Binding-site contacts:
Ligand atom O7 contacts residue ASN47 of chain 1.D at 4.2 Å.
Ligand atom C7 contacts residue ASN47 of chain 1.D at 4.0 Å.
Ligand atom N2 contacts residue ASN47 of chain 1.D at 2.9 Å (h-bond).
Ligand atom C2 contacts residue ASN47 of chain 1.D at 2.5 Å.
Ligand atom O7 contacts residue TYR45 of chain 1.D at 4.0 Å.
Ligand atom O6 contacts residue SER49 of chain 1.D at 3.1 Å.
Ligand atom C6 contacts residue SER49 of chain 1.D at 4.5 Å.
Ligand atom O5 contacts residue ASN47 of chain 1.D at 2.4 Å (h-bond).
Ligand atom C3 contacts residue ASN47 of chain 1.D at 3.8 Å.
Ligand atom C4 contacts residue ASN47 of chain 1.D at 4.2 Å.
Ligand atom C5 contacts residue ASN47 of chain 1.D at 3.7 Å.
Ligand atom C1 contacts residue ASN47 of chain 1.D at 1.4 Å.
Ligand atom O6 contacts residue SER48 of chain 1.D at 3.7 Å.

The small molecule below binds the protein below.
Small molecule (SMILES): CC(=O)N[C@@H]1[C@@H](O)[C@H](O)[C@@H](CO)O[C@H]1O

Sequence of chain 1.D:
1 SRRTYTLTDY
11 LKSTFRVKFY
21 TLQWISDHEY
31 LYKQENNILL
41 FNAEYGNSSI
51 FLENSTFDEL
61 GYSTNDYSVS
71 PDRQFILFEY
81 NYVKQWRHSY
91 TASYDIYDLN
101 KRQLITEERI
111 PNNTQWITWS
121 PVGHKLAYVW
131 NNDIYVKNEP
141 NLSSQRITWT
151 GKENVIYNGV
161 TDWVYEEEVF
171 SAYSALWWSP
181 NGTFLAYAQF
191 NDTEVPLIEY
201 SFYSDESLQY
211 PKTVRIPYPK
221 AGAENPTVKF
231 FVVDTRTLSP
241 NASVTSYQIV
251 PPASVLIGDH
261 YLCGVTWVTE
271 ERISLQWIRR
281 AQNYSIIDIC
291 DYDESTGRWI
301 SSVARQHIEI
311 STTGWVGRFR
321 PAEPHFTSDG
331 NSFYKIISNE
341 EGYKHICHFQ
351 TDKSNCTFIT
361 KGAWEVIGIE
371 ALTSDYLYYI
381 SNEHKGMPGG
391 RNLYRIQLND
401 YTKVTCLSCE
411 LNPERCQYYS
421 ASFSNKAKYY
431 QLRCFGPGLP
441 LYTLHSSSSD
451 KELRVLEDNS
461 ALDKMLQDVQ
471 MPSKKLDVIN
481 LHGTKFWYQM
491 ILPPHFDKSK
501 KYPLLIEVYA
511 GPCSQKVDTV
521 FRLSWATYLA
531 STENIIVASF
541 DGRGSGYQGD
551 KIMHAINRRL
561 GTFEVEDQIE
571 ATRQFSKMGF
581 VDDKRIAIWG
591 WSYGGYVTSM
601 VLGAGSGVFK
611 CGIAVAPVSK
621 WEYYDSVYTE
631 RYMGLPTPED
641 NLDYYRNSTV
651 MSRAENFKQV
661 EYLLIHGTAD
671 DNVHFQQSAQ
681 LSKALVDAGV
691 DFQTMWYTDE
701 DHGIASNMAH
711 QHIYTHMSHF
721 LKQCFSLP